Binding-site contacts:
Ligand atom C8 contacts residue PRO14 of chain 1.A at 4.4 Å (hydrophobic).
Ligand atom C1 contacts residue ASP23 of chain 1.A at 4.0 Å.
Ligand atom C6 contacts residue ASN35 of chain 1.A at 4.0 Å.
Ligand atom O7 contacts residue ASP23 of chain 1.A at 4.1 Å.
Ligand atom C1 contacts residue ASN35 of chain 1.A at 3.1 Å.
Ligand atom O5 contacts residue ASN35 of chain 1.A at 2.7 Å (h-bond).
Ligand atom C8 contacts residue ASN12 of chain 1.A at 3.9 Å.
Ligand atom C7 contacts residue ASP23 of chain 1.A at 4.4 Å.
Ligand atom C2 contacts residue ASN35 of chain 1.A at 4.5 Å.
Ligand atom C7 contacts residue ASN35 of chain 1.A at 4.4 Å.
Ligand atom C5 contacts residue ASN35 of chain 1.A at 3.7 Å.
Ligand atom O7 contacts residue PRO14 of chain 1.A at 4.5 Å.
Ligand atom O1 contacts residue ASN35 of chain 1.A at 2.5 Å.
Ligand atom O5 contacts residue ASP23 of chain 1.A at 4.1 Å.
Ligand atom C2 contacts residue ASP23 of chain 1.A at 4.3 Å.
Ligand atom O1 contacts residue HIS36 of chain 1.A at 4.2 Å.
Ligand atom C8 contacts residue ASP23 of chain 1.A at 4.1 Å.
Ligand atom O7 contacts residue ASN35 of chain 1.A at 3.3 Å (h-bond).
Ligand atom O1 contacts residue ASP23 of chain 1.A at 2.9 Å (salt-bridge).
Ligand atom O7 contacts residue HIS36 of chain 1.A at 3.6 Å.
Ligand atom O6 contacts residue ASN35 of chain 1.A at 3.1 Å (h-bond).

Sequence of chain 1.A:
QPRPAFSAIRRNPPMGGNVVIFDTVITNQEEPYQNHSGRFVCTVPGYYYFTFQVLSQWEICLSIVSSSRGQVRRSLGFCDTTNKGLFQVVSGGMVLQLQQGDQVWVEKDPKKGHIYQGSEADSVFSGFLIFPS

The protein below binds the small molecule below.
Small molecule (SMILES): CC(=O)N[C@@H]1[C@@H](O)[C@H](O)[C@@H](CO)O[C@H]1O